A protein and the small-molecule ligand that binds it are described below.
Small molecule (SMILES): CC(=O)N[C@H]1[C@H](O[C@H]2[C@H](O)[C@@H](NC(C)=O)CO[C@@H]2CO)O[C@H](CO)[C@@H](O)[C@@H]1O

Sequence of chain 43.BA:
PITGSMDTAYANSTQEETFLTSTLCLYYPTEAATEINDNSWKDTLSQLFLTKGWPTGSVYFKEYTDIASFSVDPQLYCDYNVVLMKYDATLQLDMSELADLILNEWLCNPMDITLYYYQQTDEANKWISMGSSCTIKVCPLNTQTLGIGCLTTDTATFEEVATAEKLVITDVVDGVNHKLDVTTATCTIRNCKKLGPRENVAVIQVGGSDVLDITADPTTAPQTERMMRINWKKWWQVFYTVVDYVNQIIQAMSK

Binding-site contacts:
Ligand atom N2 contacts residue ASN19 of chain 43.BA at 3.2 Å (h-bond).
Ligand atom C5 contacts residue ASN19 of chain 43.BA at 3.5 Å.
Ligand atom C2 contacts residue ASN19 of chain 43.BA at 2.9 Å.
Ligand atom C7 contacts residue ASN19 of chain 43.BA at 3.8 Å.
Ligand atom C8 contacts residue TYR17 of chain 43.BA at 4.4 Å (hydrophobic).
Ligand atom O7 contacts residue ASN19 of chain 43.BA at 4.2 Å.
Ligand atom C3 contacts residue ASN19 of chain 43.BA at 4.0 Å.
Ligand atom C1 contacts residue ASN19 of chain 43.BA at 1.6 Å.
Ligand atom C4 contacts residue ASN19 of chain 43.BA at 4.4 Å.
Ligand atom O5 contacts residue ASN19 of chain 43.BA at 2.5 Å (h-bond).